Sequence of chain 1.K:
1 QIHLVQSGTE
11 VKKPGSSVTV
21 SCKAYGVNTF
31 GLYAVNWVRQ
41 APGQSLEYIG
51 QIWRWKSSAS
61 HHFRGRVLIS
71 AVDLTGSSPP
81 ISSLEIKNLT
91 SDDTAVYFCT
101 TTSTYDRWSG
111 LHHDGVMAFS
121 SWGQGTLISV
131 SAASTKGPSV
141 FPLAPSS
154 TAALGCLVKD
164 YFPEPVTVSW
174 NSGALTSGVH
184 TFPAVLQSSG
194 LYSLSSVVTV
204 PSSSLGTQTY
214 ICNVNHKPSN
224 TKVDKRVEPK

Binding-site contacts:
Ligand atom C4 contacts residue ASN204 of chain 1.D at 4.2 Å.
Ligand atom C3 contacts residue SER70 of chain 1.K at 4.3 Å.
Ligand atom C7 contacts residue TRP55 of chain 1.K at 3.3 Å (hydrophobic).
Ligand atom O6 contacts residue TRP55 of chain 1.K at 4.2 Å.
Ligand atom O5 contacts residue ASN204 of chain 1.D at 2.3 Å (h-bond).
Ligand atom O2 contacts residue ALA71 of chain 1.K at 3.4 Å (h-bond).
Ligand atom C2 contacts residue ASN204 of chain 1.D at 2.4 Å.
Ligand atom O2 contacts residue SER70 of chain 1.K at 2.6 Å.
Ligand atom C2 contacts residue SER70 of chain 1.K at 3.4 Å.
Ligand atom C2 contacts residue TRP55 of chain 1.K at 4.0 Å (hydrophobic).
Ligand atom C4 contacts residue VAL72 of chain 1.K at 3.9 Å (hydrophobic).
Ligand atom N2 contacts residue ASP73 of chain 1.K at 3.4 Å (salt-bridge).
Ligand atom C7 contacts residue ASN204 of chain 1.D at 3.2 Å.
Ligand atom N2 contacts residue ASN204 of chain 1.D at 3.0 Å (h-bond).
Ligand atom O2 contacts residue VAL72 of chain 1.K at 4.1 Å.
Ligand atom C5 contacts residue ASN204 of chain 1.D at 3.6 Å.
Ligand atom O3 contacts residue SER70 of chain 1.K at 4.0 Å.
Ligand atom C6 contacts residue VAL72 of chain 1.K at 3.1 Å (hydrophobic).
Ligand atom C3 contacts residue ASP73 of chain 1.K at 3.5 Å.
Ligand atom C2 contacts residue ALA71 of chain 1.K at 4.3 Å (hydrophobic).
Ligand atom O5 contacts residue VAL72 of chain 1.K at 3.5 Å.
Ligand atom O7 contacts residue TRP55 of chain 1.K at 2.3 Å.
Ligand atom N2 contacts residue TRP55 of chain 1.K at 4.1 Å.
Ligand atom C1 contacts residue ASN204 of chain 1.D at 1.4 Å.
Ligand atom C3 contacts residue ASN204 of chain 1.D at 3.8 Å.
Ligand atom O6 contacts residue ASP73 of chain 1.K at 3.9 Å.
Ligand atom C5 contacts residue VAL72 of chain 1.K at 3.7 Å (hydrophobic).
Ligand atom O5 contacts residue ALA71 of chain 1.K at 3.4 Å (h-bond).
Ligand atom C8 contacts residue ILE247 of chain 1.D at 4.2 Å (hydrophobic).
Ligand atom O7 contacts residue ASN204 of chain 1.D at 3.0 Å (h-bond).
Ligand atom C1 contacts residue THR206 of chain 1.D at 4.2 Å.
Ligand atom C2 contacts residue ASP73 of chain 1.K at 4.0 Å.
Ligand atom O3 contacts residue ASP73 of chain 1.K at 3.2 Å (salt-bridge).
Ligand atom O4 contacts residue TRP55 of chain 1.K at 4.0 Å.
Ligand atom C8 contacts residue TRP55 of chain 1.K at 4.3 Å (hydrophobic).
Ligand atom C7 contacts residue ASP73 of chain 1.K at 4.3 Å.
Ligand atom O7 contacts residue HIS321 of chain 1.D at 4.1 Å.
Ligand atom C1 contacts residue ALA71 of chain 1.K at 3.8 Å (hydrophobic).
Ligand atom O6 contacts residue VAL72 of chain 1.K at 3.7 Å.
Ligand atom O3 contacts residue TRP55 of chain 1.K at 4.1 Å.

Sequence of chain 1.D:
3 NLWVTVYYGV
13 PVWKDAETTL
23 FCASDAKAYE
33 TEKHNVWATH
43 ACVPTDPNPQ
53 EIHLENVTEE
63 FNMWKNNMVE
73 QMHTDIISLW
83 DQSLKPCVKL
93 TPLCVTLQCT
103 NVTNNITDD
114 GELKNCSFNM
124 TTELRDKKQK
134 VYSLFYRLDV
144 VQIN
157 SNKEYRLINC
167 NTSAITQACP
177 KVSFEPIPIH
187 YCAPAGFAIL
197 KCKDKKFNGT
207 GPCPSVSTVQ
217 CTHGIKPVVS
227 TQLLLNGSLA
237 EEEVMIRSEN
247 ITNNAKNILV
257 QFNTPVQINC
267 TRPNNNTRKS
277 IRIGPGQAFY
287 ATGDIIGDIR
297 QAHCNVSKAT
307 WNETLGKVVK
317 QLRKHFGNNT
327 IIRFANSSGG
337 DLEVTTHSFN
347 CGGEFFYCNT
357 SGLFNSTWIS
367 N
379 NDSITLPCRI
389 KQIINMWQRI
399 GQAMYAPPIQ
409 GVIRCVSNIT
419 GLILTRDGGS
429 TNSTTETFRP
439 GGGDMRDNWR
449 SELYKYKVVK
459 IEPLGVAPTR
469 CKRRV

This small molecule binds to this protein.
Small molecule (SMILES): CC(=O)N[C@H]1[C@H](O[C@H]2[C@H](O)[C@@H](NC(C)=O)CO[C@@H]2CO)O[C@H](CO)[C@@H](O[C@@H]2O[C@H](CO)[C@@H](O)[C@H](O[C@H]3O[C@H](CO)[C@@H](O)[C@H](O)[C@@H]3O)[C@@H]2O)[C@@H]1O